Binding-site contacts:
Ligand atom C9 contacts residue THR243 of chain 1.B at 4.0 Å.
Ligand atom C7 contacts residue HEM1 of chain 1.H at 4.5 Å.
Ligand atom C9 contacts residue HEM1 of chain 1.H at 4.0 Å.
Ligand atom C10 contacts residue THR176 of chain 1.B at 4.2 Å.
Ligand atom C9 contacts residue VAL286 of chain 1.B at 4.1 Å (hydrophobic).
Ligand atom C5 contacts residue LEU235 of chain 1.B at 4.2 Å (hydrophobic).
Ligand atom C2 contacts residue TYR87 of chain 1.B at 3.6 Å (hydrophobic).
Ligand atom C3 contacts residue LEU235 of chain 1.B at 3.9 Å (hydrophobic).
Ligand atom C8 contacts residue HEM1 of chain 1.H at 4.1 Å.
Ligand atom O contacts residue LEU235 of chain 1.B at 3.7 Å.
Ligand atom C2 contacts residue PHE78 of chain 1.B at 4.3 Å (hydrophobic).
Ligand atom O contacts residue PHE78 of chain 1.B at 3.5 Å.
Ligand atom C10 contacts residue VAL238 of chain 1.B at 3.8 Å (hydrophobic).
Ligand atom C3 contacts residue THR92 of chain 1.B at 4.0 Å.
Ligand atom C1 contacts residue VAL238 of chain 1.B at 4.4 Å (hydrophobic).
Ligand atom C8 contacts residue ILE386 of chain 1.B at 4.4 Å (hydrophobic).
Ligand atom C6 contacts residue VAL238 of chain 1.B at 4.0 Å (hydrophobic).
Ligand atom C4 contacts residue HEM1 of chain 1.H at 3.5 Å.
Ligand atom C10 contacts residue ILE386 of chain 1.B at 4.2 Å (hydrophobic).
Ligand atom C3 contacts residue HEM1 of chain 1.H at 4.3 Å.
Ligand atom C8 contacts residue VAL286 of chain 1.B at 3.7 Å (hydrophobic).
Ligand atom C8 contacts residue ASP288 of chain 1.B at 3.9 Å.
Ligand atom C2 contacts residue LEU235 of chain 1.B at 3.8 Å (hydrophobic).
Ligand atom O contacts residue TYR87 of chain 1.B at 2.7 Å (h-bond).
Ligand atom C3 contacts residue TYR87 of chain 1.B at 3.8 Å (hydrophobic).
Ligand atom C5 contacts residue HEM1 of chain 1.H at 3.6 Å.
Ligand atom C9 contacts residue VAL387 of chain 1.B at 4.2 Å (hydrophobic).
Ligand atom C6 contacts residue GLY239 of chain 1.B at 4.1 Å.
Ligand atom C6 contacts residue LEU235 of chain 1.B at 4.1 Å (hydrophobic).
Ligand atom C10 contacts residue PHE78 of chain 1.B at 4.0 Å (hydrophobic).
Ligand atom C10 contacts residue VAL387 of chain 1.B at 4.2 Å (hydrophobic).

A protein and the small-molecule ligand that binds it are described below.
Small molecule (SMILES): CC1(C)[C@@H]2CC[C@@]1(C)C(=O)C2

Sequence of chain 1.B:
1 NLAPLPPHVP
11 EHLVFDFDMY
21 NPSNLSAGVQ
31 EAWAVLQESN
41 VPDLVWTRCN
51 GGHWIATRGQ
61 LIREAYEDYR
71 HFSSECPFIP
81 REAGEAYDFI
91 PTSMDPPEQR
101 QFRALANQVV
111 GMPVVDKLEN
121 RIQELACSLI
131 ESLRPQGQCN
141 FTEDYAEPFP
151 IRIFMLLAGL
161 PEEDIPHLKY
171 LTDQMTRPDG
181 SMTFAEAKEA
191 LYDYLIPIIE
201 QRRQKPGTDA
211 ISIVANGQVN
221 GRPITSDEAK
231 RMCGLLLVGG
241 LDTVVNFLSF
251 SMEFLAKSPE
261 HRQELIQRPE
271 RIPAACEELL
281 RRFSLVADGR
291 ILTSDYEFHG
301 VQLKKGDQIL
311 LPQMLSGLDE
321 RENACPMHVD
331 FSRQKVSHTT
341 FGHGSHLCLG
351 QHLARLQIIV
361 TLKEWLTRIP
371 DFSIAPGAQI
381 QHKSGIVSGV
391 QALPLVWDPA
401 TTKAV